Sequence of chain 1.E:
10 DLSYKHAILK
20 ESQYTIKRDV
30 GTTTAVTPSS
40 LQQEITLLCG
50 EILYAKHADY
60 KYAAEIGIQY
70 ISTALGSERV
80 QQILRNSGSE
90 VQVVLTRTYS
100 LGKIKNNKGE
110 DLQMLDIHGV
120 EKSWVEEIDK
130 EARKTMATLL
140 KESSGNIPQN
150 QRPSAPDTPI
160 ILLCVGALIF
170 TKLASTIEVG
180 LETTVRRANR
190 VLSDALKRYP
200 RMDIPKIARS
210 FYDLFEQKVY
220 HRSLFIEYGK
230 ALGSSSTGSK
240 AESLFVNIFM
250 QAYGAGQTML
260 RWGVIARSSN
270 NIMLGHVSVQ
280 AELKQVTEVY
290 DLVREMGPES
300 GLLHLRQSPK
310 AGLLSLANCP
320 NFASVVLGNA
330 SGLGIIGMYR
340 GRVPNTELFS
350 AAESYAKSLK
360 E

Binding-site contacts:
Ligand atom CD1 contacts residue ARG132 of chain 1.E at 3.2 Å.
Ligand atom CG1 contacts residue LYS133 of chain 1.E at 4.0 Å.
Ligand atom CD1 contacts residue ILE103 of chain 1.E at 3.9 Å (hydrophobic).
Ligand atom O contacts residue ARG132 of chain 1.E at 3.2 Å.
Ligand atom O contacts residue ARG132 of chain 1.E at 3.8 Å.
Ligand atom SD contacts residue TYR53 of chain 1.E at 3.3 Å (h-bond).
Ligand atom CB contacts residue ASN106 of chain 1.E at 4.1 Å.
Ligand atom CD1 contacts residue LYS129 of chain 1.E at 4.1 Å.
Ligand atom CG1 contacts residue ARG132 of chain 1.E at 3.5 Å.
Ligand atom C contacts residue ARG132 of chain 1.E at 4.1 Å.
Ligand atom C contacts residue ARG151 of chain 1.E at 3.7 Å.
Ligand atom O contacts residue ASN105 of chain 1.E at 4.0 Å.
Ligand atom O contacts residue SER153 of chain 1.E at 3.2 Å (h-bond).
Ligand atom O contacts residue ARG151 of chain 1.E at 3.0 Å (salt-bridge).
Ligand atom CD1 contacts residue ALA136 of chain 1.E at 3.7 Å (hydrophobic).
Ligand atom O contacts residue ARG132 of chain 1.E at 3.7 Å.
Ligand atom CE contacts residue TYR53 of chain 1.E at 3.1 Å (hydrophobic).
Ligand atom CE2 contacts residue ILE103 of chain 1.E at 4.2 Å (hydrophobic).
Ligand atom O contacts residue LYS104 of chain 1.E at 4.1 Å.
Ligand atom CD1 contacts residue ARG132 of chain 1.E at 3.7 Å.
Ligand atom CD1 contacts residue LYS133 of chain 1.E at 3.6 Å.
Ligand atom CB contacts residue ILE103 of chain 1.E at 3.6 Å (hydrophobic).
Ligand atom CD1 contacts residue MET135 of chain 1.E at 4.1 Å (hydrophobic).
Ligand atom CD2 contacts residue ILE103 of chain 1.E at 3.6 Å (hydrophobic).
Ligand atom CA contacts residue ARG132 of chain 1.E at 3.9 Å.
Ligand atom CG contacts residue ILE103 of chain 1.E at 3.4 Å (hydrophobic).
Ligand atom CG contacts residue ARG132 of chain 1.E at 4.1 Å.
Ligand atom CB contacts residue ARG132 of chain 1.E at 4.1 Å.
Ligand atom N contacts residue ARG132 of chain 1.E at 3.9 Å.
Ligand atom O contacts residue ASN106 of chain 1.E at 4.0 Å.
Ligand atom CB contacts residue PRO152 of chain 1.E at 4.0 Å (hydrophobic).
Ligand atom CD1 contacts residue LEU111 of chain 1.E at 3.8 Å (hydrophobic).
Ligand atom C contacts residue SER153 of chain 1.E at 3.1 Å.
Ligand atom SD contacts residue PRO152 of chain 1.E at 3.7 Å.
Ligand atom CB contacts residue LEU46 of chain 1.E at 3.7 Å (hydrophobic).
Ligand atom CE contacts residue ARG132 of chain 1.E at 3.4 Å.
Ligand atom CD1 contacts residue ARG132 of chain 1.E at 4.0 Å.
Ligand atom C contacts residue ARG132 of chain 1.E at 3.9 Å.
Ligand atom SD contacts residue MET135 of chain 1.E at 3.5 Å.
Ligand atom CE1 contacts residue ARG132 of chain 1.E at 4.2 Å.

This small molecule binds to this protein.
Small molecule (SMILES): CC[C@H](C)[C@H](NC(=O)[C@H](CC(C)C)NC(=O)[C@H](CCC(N)=O)NC(=O)[C@H](Cc1ccc(O)cc1)NC(=O)[C@@H](NC(=O)[C@@H](N)CC(=O)O)[C@@H](C)CC)C(=O)N[C@H](C=O)CCSC